The protein below binds the small molecule below.
Small molecule (SMILES): CC(=O)N[C@H]1[C@H](O[C@H]2[C@H](O)[C@@H](NC(C)=O)CO[C@@H]2CO)O[C@H](CO)[C@@H](O[C@@H]2O[C@H](CO)[C@@H](O)[C@H](O[C@H]3O[C@H](CO)[C@@H](O)[C@H](O)[C@@H]3O)[C@@H]2O)[C@@H]1O

Binding-site contacts:
Ligand atom C7 contacts residue NAG2 of chain 1.ZA at 4.4 Å.
Ligand atom O7 contacts residue NAG2 of chain 1.ZA at 3.4 Å.
Ligand atom C5 contacts residue ASN57 of chain 1.E at 3.7 Å.
Ligand atom C6 contacts residue NAG2 of chain 1.ZA at 3.3 Å.
Ligand atom C2 contacts residue NAG2 of chain 1.ZA at 4.2 Å.
Ligand atom C8 contacts residue ARG271 of chain 1.E at 3.7 Å.
Ligand atom C4 contacts residue ASN57 of chain 1.E at 4.2 Å.
Ligand atom O3 contacts residue NAG2 of chain 1.ZA at 3.5 Å.
Ligand atom O7 contacts residue ASN57 of chain 1.E at 3.4 Å (h-bond).
Ligand atom C2 contacts residue ASN57 of chain 1.E at 2.5 Å.
Ligand atom O6 contacts residue NAG1 of chain 1.ZA at 3.7 Å.
Ligand atom C3 contacts residue ASN57 of chain 1.E at 3.8 Å.
Ligand atom C6 contacts residue ASN15 of chain 1.E at 4.3 Å.
Ligand atom C6 contacts residue NAG1 of chain 1.ZA at 4.2 Å.
Ligand atom O6 contacts residue NAG2 of chain 1.ZA at 4.3 Å.
Ligand atom O7 contacts residue ARG271 of chain 1.E at 3.6 Å.
Ligand atom C1 contacts residue ASN57 of chain 1.E at 1.4 Å.
Ligand atom C7 contacts residue ARG271 of chain 1.E at 4.1 Å.
Ligand atom C5 contacts residue NAG1 of chain 1.ZA at 4.5 Å.
Ligand atom C8 contacts residue ASN57 of chain 1.E at 4.5 Å.
Ligand atom O5 contacts residue ASN57 of chain 1.E at 2.4 Å (h-bond).
Ligand atom O3 contacts residue PHE121 of chain 1.A at 3.4 Å.
Ligand atom O2 contacts residue PHE121 of chain 1.A at 4.2 Å.
Ligand atom O5 contacts residue NAG2 of chain 1.ZA at 4.2 Å.
Ligand atom O6 contacts residue ASN15 of chain 1.E at 3.6 Å (h-bond).
Ligand atom C3 contacts residue NAG2 of chain 1.ZA at 4.3 Å.
Ligand atom C7 contacts residue ASN57 of chain 1.E at 3.3 Å.
Ligand atom N2 contacts residue ASN57 of chain 1.E at 2.9 Å (h-bond).
Ligand atom C5 contacts residue NAG2 of chain 1.ZA at 4.1 Å.

Sequence of chain 1.A:
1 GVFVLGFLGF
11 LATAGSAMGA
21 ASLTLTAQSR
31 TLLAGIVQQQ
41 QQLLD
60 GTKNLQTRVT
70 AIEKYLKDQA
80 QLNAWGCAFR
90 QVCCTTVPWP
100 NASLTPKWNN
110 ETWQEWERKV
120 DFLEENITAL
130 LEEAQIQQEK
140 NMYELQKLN

Sequence of chain 1.E:
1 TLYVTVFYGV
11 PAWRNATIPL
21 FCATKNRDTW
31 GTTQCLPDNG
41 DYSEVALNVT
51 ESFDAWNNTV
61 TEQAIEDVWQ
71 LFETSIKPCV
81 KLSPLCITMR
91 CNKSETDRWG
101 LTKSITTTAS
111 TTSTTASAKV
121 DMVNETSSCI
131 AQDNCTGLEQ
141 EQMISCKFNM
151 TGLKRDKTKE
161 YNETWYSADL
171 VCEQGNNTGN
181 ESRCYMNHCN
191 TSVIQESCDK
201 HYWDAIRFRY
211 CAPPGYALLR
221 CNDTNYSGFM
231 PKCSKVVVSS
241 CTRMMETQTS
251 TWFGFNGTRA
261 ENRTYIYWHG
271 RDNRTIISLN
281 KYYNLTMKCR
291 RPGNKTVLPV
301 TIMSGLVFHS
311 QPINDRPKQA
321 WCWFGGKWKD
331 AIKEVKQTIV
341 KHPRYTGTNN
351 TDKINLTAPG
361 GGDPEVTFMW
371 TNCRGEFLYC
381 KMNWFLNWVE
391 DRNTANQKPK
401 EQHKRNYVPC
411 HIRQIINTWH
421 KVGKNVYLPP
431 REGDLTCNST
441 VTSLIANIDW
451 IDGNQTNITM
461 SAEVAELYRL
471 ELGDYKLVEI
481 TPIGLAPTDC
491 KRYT